Sequence of chain 6.A:
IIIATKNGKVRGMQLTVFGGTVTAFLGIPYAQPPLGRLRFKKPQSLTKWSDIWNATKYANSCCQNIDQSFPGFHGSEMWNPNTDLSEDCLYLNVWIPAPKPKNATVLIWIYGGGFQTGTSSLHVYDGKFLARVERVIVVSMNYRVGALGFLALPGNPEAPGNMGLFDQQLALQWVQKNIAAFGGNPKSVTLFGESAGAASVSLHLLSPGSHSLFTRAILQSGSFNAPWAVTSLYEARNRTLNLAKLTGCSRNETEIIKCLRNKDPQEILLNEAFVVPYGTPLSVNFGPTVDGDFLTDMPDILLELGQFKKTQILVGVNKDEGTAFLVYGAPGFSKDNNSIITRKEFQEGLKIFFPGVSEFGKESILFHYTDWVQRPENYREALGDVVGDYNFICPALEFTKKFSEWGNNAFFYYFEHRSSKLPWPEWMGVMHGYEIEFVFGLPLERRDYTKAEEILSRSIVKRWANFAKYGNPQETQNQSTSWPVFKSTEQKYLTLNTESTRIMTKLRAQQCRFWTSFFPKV

A protein and the small-molecule ligand that binds it are described below.
Small molecule (SMILES): CC(=O)N[C@H]1[C@H](O[C@H]2[C@H](O)[C@@H](NC(C)=O)CO[C@@H]2CO[C@@H]2O[C@@H](C)[C@@H](O)[C@@H](O)[C@@H]2O)O[C@H](CO)[C@@H](O)[C@@H]1O

Binding-site contacts:
Ligand atom C1 contacts residue SER338 of chain 6.A at 3.7 Å.
Ligand atom O7 contacts residue GLY336 of chain 6.A at 3.1 Å (h-bond).
Ligand atom O5 contacts residue SER338 of chain 6.A at 4.2 Å.
Ligand atom O7 contacts residue PHE337 of chain 6.A at 3.8 Å.
Ligand atom C8 contacts residue GLY336 of chain 6.A at 4.0 Å.
Ligand atom C8 contacts residue ASN342 of chain 6.A at 4.2 Å.
Ligand atom C8 contacts residue ASN341 of chain 6.A at 3.5 Å.
Ligand atom C5 contacts residue PHE337 of chain 6.A at 4.2 Å (hydrophobic).
Ligand atom C6 contacts residue ASN341 of chain 6.A at 4.1 Å.
Ligand atom O5 contacts residue SER338 of chain 6.A at 3.4 Å.
Ligand atom O5 contacts residue ASN341 of chain 6.A at 2.4 Å (h-bond).
Ligand atom C6 contacts residue PHE337 of chain 6.A at 4.3 Å (hydrophobic).
Ligand atom C2 contacts residue GLY336 of chain 6.A at 4.5 Å.
Ligand atom C5 contacts residue SER338 of chain 6.A at 4.0 Å.
Ligand atom C7 contacts residue GLY336 of chain 6.A at 3.8 Å.
Ligand atom O7 contacts residue PRO335 of chain 6.A at 4.2 Å.
Ligand atom C6 contacts residue SER338 of chain 6.A at 3.9 Å.
Ligand atom C1 contacts residue GLY336 of chain 6.A at 4.3 Å.
Ligand atom O4 contacts residue GLY336 of chain 6.A at 4.1 Å.
Ligand atom C5 contacts residue ASN341 of chain 6.A at 4.4 Å.
Ligand atom C6 contacts residue ASP340 of chain 6.A at 4.1 Å.
Ligand atom C2 contacts residue ASN341 of chain 6.A at 2.4 Å.
Ligand atom C5 contacts residue GLY336 of chain 6.A at 4.4 Å.
Ligand atom C5 contacts residue ASN341 of chain 6.A at 3.7 Å.
Ligand atom N2 contacts residue ASN341 of chain 6.A at 2.9 Å (h-bond).
Ligand atom C1 contacts residue ASN341 of chain 6.A at 1.4 Å.
Ligand atom C7 contacts residue ASN341 of chain 6.A at 3.6 Å.
Ligand atom C8 contacts residue PRO335 of chain 6.A at 4.2 Å (hydrophobic).
Ligand atom C6 contacts residue SER338 of chain 6.A at 4.2 Å.
Ligand atom N2 contacts residue GLY336 of chain 6.A at 4.4 Å.
Ligand atom C3 contacts residue GLY336 of chain 6.A at 4.0 Å.
Ligand atom C3 contacts residue ASN341 of chain 6.A at 3.8 Å.
Ligand atom C4 contacts residue ASN341 of chain 6.A at 4.2 Å.